Binding-site contacts:
Ligand atom O3 contacts residue BMA1 of chain 5.P at 1.1 Å.
Ligand atom O5 contacts residue NAG1 of chain 5.N at 2.5 Å (h-bond).
Ligand atom O2 contacts residue BMA1 of chain 5.P at 3.0 Å (h-bond).
Ligand atom C2 contacts residue BMA1 of chain 5.P at 3.2 Å.
Ligand atom C4 contacts residue BMA1 of chain 5.P at 3.6 Å.
Ligand atom C3 contacts residue NAG1 of chain 5.N at 4.1 Å.
Ligand atom O2 contacts residue NAG1 of chain 5.N at 3.4 Å (h-bond).
Ligand atom C5 contacts residue NAG1 of chain 5.N at 3.8 Å.
Ligand atom O2 contacts residue HIS2 of chain 5.B at 3.4 Å (h-bond).
Ligand atom O4 contacts residue BMA1 of chain 5.P at 4.0 Å.
Ligand atom C2 contacts residue HIS2 of chain 5.B at 4.5 Å.
Ligand atom C2 contacts residue NAG1 of chain 5.N at 2.9 Å.
Ligand atom C3 contacts residue BMA1 of chain 5.P at 2.5 Å.
Ligand atom O6 contacts residue NAG1 of chain 5.N at 4.5 Å.
Ligand atom C1 contacts residue NAG1 of chain 5.N at 1.7 Å.

The protein below binds the small molecule below.
Small molecule (SMILES): OC[C@H]1O[C@@H](O)[C@@H](O)[C@@H](O)[C@@H]1O

Sequence of chain 5.B:
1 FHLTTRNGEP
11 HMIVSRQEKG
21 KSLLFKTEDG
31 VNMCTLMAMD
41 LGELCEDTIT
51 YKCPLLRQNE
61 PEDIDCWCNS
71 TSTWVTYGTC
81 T